Sequence of chain 6.A:
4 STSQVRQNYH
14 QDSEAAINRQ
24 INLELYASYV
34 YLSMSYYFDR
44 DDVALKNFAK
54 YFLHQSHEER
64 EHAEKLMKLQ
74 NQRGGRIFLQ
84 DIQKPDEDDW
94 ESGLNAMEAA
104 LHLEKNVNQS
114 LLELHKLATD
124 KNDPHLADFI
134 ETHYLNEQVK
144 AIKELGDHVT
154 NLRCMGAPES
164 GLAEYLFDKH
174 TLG

Binding-site contacts:
Ligand atom C21 contacts residue CYS157 of chain 6.C at 2.7 Å (hydrophobic).
Ligand atom C22 contacts residue CYS157 of chain 6.C at 3.9 Å (hydrophobic).
Ligand atom O19 contacts residue CYS157 of chain 6.C at 3.2 Å (h-bond).
Ligand atom C18 contacts residue CYS157 of chain 6.C at 2.7 Å (hydrophobic).
Ligand atom O19 contacts residue GLY164 of chain 6.A at 4.2 Å.
Ligand atom N17 contacts residue CYS157 of chain 6.C at 3.8 Å.
Ligand atom C20 contacts residue CYS157 of chain 6.C at 1.8 Å (hydrophobic).
Ligand atom C21 contacts residue ASP45 of chain 6.A at 4.5 Å.

Sequence of chain 6.C:
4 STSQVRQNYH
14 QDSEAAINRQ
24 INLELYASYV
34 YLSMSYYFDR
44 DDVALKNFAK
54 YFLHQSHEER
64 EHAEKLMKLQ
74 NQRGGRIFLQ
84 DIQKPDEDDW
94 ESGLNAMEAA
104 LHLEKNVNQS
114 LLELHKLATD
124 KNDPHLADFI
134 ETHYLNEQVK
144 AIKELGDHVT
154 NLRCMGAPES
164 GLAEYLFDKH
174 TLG

This protein binds this small molecule.
Small molecule (SMILES): CCCCSC(=S)SC(C)(C)C(=O)NCCN1C(=O)CCC1=O